Sequence of chain 1.I:
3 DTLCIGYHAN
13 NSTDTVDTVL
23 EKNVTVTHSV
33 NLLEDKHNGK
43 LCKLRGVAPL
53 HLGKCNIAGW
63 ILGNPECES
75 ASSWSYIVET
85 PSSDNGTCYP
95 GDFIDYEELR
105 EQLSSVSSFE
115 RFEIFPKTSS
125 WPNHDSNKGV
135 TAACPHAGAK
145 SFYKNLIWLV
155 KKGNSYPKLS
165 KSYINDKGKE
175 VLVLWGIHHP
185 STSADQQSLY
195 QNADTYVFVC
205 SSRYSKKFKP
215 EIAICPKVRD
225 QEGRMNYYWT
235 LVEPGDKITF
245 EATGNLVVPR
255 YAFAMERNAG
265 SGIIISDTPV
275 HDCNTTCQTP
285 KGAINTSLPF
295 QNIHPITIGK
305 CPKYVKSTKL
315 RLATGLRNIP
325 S

Binding-site contacts:
Ligand atom C7 contacts residue ARG223 of chain 1.I at 3.5 Å.
Ligand atom O7 contacts residue ASN89 of chain 1.I at 3.5 Å (h-bond).
Ligand atom O7 contacts residue ARG223 of chain 1.I at 3.5 Å (salt-bridge).
Ligand atom C8 contacts residue ASN66 of chain 1.I at 3.5 Å.
Ligand atom O6 contacts residue ASN89 of chain 1.I at 3.4 Å (h-bond).
Ligand atom O5 contacts residue ASN89 of chain 1.I at 2.1 Å (h-bond).
Ligand atom C7 contacts residue GLU68 of chain 1.I at 3.9 Å.
Ligand atom C2 contacts residue ARG223 of chain 1.I at 4.2 Å.
Ligand atom O3 contacts residue ARG223 of chain 1.I at 3.1 Å (salt-bridge).
Ligand atom C7 contacts residue ASN66 of chain 1.I at 3.9 Å.
Ligand atom O7 contacts residue ASN66 of chain 1.I at 3.2 Å (h-bond).
Ligand atom C8 contacts residue CYS138 of chain 1.I at 4.3 Å (hydrophobic).
Ligand atom C1 contacts residue GLU68 of chain 1.I at 3.7 Å.
Ligand atom C8 contacts residue PRO139 of chain 1.I at 3.8 Å (hydrophobic).
Ligand atom C8 contacts residue GLU68 of chain 1.I at 3.9 Å.
Ligand atom N2 contacts residue GLU68 of chain 1.I at 3.5 Å.
Ligand atom O7 contacts residue CYS92 of chain 1.I at 3.7 Å.
Ligand atom C1 contacts residue ASN89 of chain 1.I at 1.4 Å.
Ligand atom N2 contacts residue ASN89 of chain 1.I at 3.0 Å (h-bond).
Ligand atom C2 contacts residue GLU68 of chain 1.I at 4.2 Å.
Ligand atom C6 contacts residue ASP88 of chain 1.I at 4.0 Å.
Ligand atom N2 contacts residue ARG223 of chain 1.I at 3.8 Å.
Ligand atom C7 contacts residue ASN89 of chain 1.I at 3.4 Å.
Ligand atom C3 contacts residue ARG223 of chain 1.I at 4.2 Å.
Ligand atom C2 contacts residue ASN89 of chain 1.I at 2.5 Å.
Ligand atom C5 contacts residue ASN89 of chain 1.I at 3.3 Å.
Ligand atom C4 contacts residue ASN89 of chain 1.I at 4.0 Å.
Ligand atom C6 contacts residue ASN89 of chain 1.I at 3.6 Å.
Ligand atom C7 contacts residue CYS92 of chain 1.I at 4.3 Å (hydrophobic).
Ligand atom C8 contacts residue ARG223 of chain 1.I at 3.9 Å.
Ligand atom O6 contacts residue ASP88 of chain 1.I at 3.4 Å (salt-bridge).
Ligand atom C8 contacts residue CYS92 of chain 1.I at 4.1 Å (hydrophobic).
Ligand atom C3 contacts residue ASN89 of chain 1.I at 3.8 Å.

This protein binds this small molecule.
Small molecule (SMILES): CC(=O)N[C@@H]1[C@@H](O)[C@H](O)[C@@H](CO)O[C@H]1O